The protein below binds the small molecule below.
Small molecule (SMILES): CC1=C[C@H](C)[C@]2(CO)CO[C@H](c3ccc(O)cc3)[C@H]1[C@@H]2C

Binding-site contacts:
Ligand atom CAR contacts residue ALA53 of chain 1.A at 3.3 Å (hydrophobic).
Ligand atom CAB contacts residue LEU52 of chain 1.A at 4.3 Å (hydrophobic).
Ligand atom CAS contacts residue THR50 of chain 1.A at 4.1 Å.
Ligand atom CAD contacts residue PHE107 of chain 1.A at 3.8 Å (hydrophobic).
Ligand atom CAP contacts residue LEU49 of chain 1.A at 3.8 Å (hydrophobic).
Ligand atom CAF contacts residue MET91 of chain 1.A at 4.2 Å (hydrophobic).
Ligand atom CAM contacts residue MET124 of chain 1.A at 4.3 Å (hydrophobic).
Ligand atom OAG contacts residue ARG97 of chain 1.A at 3.4 Å (salt-bridge).
Ligand atom CAB contacts residue PHE107 of chain 1.A at 3.8 Å (hydrophobic).
Ligand atom OAG contacts residue LEU90 of chain 1.A at 3.6 Å.
Ligand atom OAH contacts residue PHE107 of chain 1.A at 3.9 Å.
Ligand atom CAI contacts residue PHE107 of chain 1.A at 4.2 Å (hydrophobic).
Ligand atom CAR contacts residue LEU90 of chain 1.A at 4.0 Å (hydrophobic).
Ligand atom CAN contacts residue GLY224 of chain 1.A at 3.9 Å.
Ligand atom CAN contacts residue MET91 of chain 1.A at 4.1 Å (hydrophobic).
Ligand atom CAQ contacts residue LEU49 of chain 1.A at 4.1 Å (hydrophobic).
Ligand atom CAB contacts residue GLU56 of chain 1.A at 3.5 Å.
Ligand atom CAS contacts residue LEU49 of chain 1.A at 4.1 Å (hydrophobic).
Ligand atom CAS contacts residue MET46 of chain 1.A at 3.4 Å (hydrophobic).
Ligand atom OAG contacts residue GLU56 of chain 1.A at 2.7 Å (salt-bridge).
Ligand atom CAT contacts residue HIS227 of chain 1.A at 3.5 Å.
Ligand atom CAA contacts residue GLU56 of chain 1.A at 3.5 Å.
Ligand atom CAM contacts residue LEU49 of chain 1.A at 4.2 Å (hydrophobic).
Ligand atom CAA contacts residue PHE107 of chain 1.A at 4.3 Å (hydrophobic).
Ligand atom CAC contacts residue PHE107 of chain 1.A at 3.8 Å (hydrophobic).
Ligand atom CAR contacts residue LEU87 of chain 1.A at 4.1 Å (hydrophobic).
Ligand atom OAU contacts residue ILE127 of chain 1.A at 4.2 Å.
Ligand atom OAU contacts residue HIS227 of chain 1.A at 2.9 Å (h-bond).
Ligand atom CAQ contacts residue THR50 of chain 1.A at 4.3 Å.
Ligand atom CAE contacts residue LEU94 of chain 1.A at 4.2 Å (hydrophobic).
Ligand atom CAA contacts residue LEU90 of chain 1.A at 4.0 Å (hydrophobic).
Ligand atom CAF contacts residue LEU90 of chain 1.A at 3.6 Å (hydrophobic).
Ligand atom CAF contacts residue LEU94 of chain 1.A at 4.1 Å (hydrophobic).
Ligand atom CAC contacts residue LEU49 of chain 1.A at 4.2 Å (hydrophobic).
Ligand atom CAJ contacts residue LEU87 of chain 1.A at 4.0 Å (hydrophobic).
Ligand atom OAU contacts residue MET124 of chain 1.A at 3.5 Å.
Ligand atom CAT contacts residue MET124 of chain 1.A at 4.0 Å (hydrophobic).
Ligand atom OAG contacts residue LEU94 of chain 1.A at 4.3 Å.
Ligand atom CAA contacts residue ARG97 of chain 1.A at 4.3 Å.
Ligand atom CAE contacts residue PHE107 of chain 1.A at 4.3 Å (hydrophobic).

Sequence of chain 1.A:
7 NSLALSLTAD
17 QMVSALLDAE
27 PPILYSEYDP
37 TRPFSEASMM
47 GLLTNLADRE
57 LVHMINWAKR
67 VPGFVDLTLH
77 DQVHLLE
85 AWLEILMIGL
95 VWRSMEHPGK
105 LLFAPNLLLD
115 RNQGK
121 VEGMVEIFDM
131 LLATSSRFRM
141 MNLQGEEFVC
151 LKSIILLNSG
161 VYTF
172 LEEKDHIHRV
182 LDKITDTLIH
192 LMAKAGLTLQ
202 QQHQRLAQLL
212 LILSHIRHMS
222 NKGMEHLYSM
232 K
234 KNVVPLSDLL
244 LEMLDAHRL